Binding-site contacts:
Ligand atom C5' contacts residue ASN126 of chain 1.A at 3.9 Å.
Ligand atom P contacts residue GLY122 of chain 1.A at 3.8 Å.
Ligand atom O3' contacts residue GLY122 of chain 1.A at 3.0 Å (h-bond).
Ligand atom OP1 contacts residue ARG127 of chain 1.A at 3.4 Å.
Ligand atom C5' contacts residue GLY122 of chain 1.A at 3.2 Å.
Ligand atom O5' contacts residue ASN126 of chain 1.A at 2.9 Å (h-bond).
Ligand atom P contacts residue ARG127 of chain 1.A at 3.8 Å.
Ligand atom OP2 contacts residue GLY124 of chain 1.A at 4.1 Å.
Ligand atom O3' contacts residue ASN126 of chain 1.A at 3.7 Å.
Ligand atom OP1 contacts residue GLY124 of chain 1.A at 2.5 Å.
Ligand atom OP1 contacts residue ALA120 of chain 1.A at 3.7 Å.
Ligand atom C4' contacts residue ASN126 of chain 1.A at 3.9 Å.
Ligand atom OP2 contacts residue PRO125 of chain 1.A at 3.5 Å.
Ligand atom P contacts residue ASN126 of chain 1.A at 3.7 Å.
Ligand atom C3' contacts residue GLY124 of chain 1.A at 4.1 Å.
Ligand atom P contacts residue GLY124 of chain 1.A at 3.6 Å.
Ligand atom OP1 contacts residue VAL123 of chain 1.A at 2.5 Å (h-bond).
Ligand atom OP1 contacts residue ASN126 of chain 1.A at 4.3 Å.
Ligand atom OP1 contacts residue GLY122 of chain 1.A at 4.1 Å.
Ligand atom C3' contacts residue ASN126 of chain 1.A at 3.7 Å.
Ligand atom O3' contacts residue ARG127 of chain 1.A at 3.3 Å.
Ligand atom O5' contacts residue GLY122 of chain 1.A at 3.7 Å.
Ligand atom O3' contacts residue VAL123 of chain 1.A at 3.5 Å (h-bond).
Ligand atom OP1 contacts residue GLN118 of chain 1.A at 3.9 Å.
Ligand atom O4' contacts residue GLY122 of chain 1.A at 3.9 Å.
Ligand atom C4' contacts residue GLY122 of chain 1.A at 2.8 Å.
Ligand atom P contacts residue PRO125 of chain 1.A at 4.0 Å.
Ligand atom OP1 contacts residue LYS121 of chain 1.A at 3.9 Å.
Ligand atom P contacts residue VAL123 of chain 1.A at 3.3 Å.
Ligand atom OP2 contacts residue ASN126 of chain 1.A at 4.3 Å.
Ligand atom C3' contacts residue VAL123 of chain 1.A at 3.9 Å (hydrophobic).
Ligand atom OP2 contacts residue ASN126 of chain 1.A at 3.6 Å (h-bond).
Ligand atom OP1 contacts residue ASN126 of chain 1.A at 3.5 Å (h-bond).
Ligand atom OP1 contacts residue VAL123 of chain 1.A at 3.6 Å.
Ligand atom OP1 contacts residue GLY122 of chain 1.A at 3.4 Å (h-bond).
Ligand atom O5' contacts residue GLY124 of chain 1.A at 4.0 Å.
Ligand atom O5' contacts residue GLY122 of chain 1.A at 4.2 Å.
Ligand atom C3' contacts residue GLY122 of chain 1.A at 3.2 Å.
Ligand atom OP1 contacts residue PRO125 of chain 1.A at 3.4 Å (h-bond).
Ligand atom OP2 contacts residue VAL123 of chain 1.A at 3.9 Å.

The small molecule below binds the protein below.
Small molecule (SMILES): Cc1cn([C@H]2C[C@H](O[P](=O)(O)OC[C@H]3O[C@@H](n4cnc5c(=O)nc(N)[nH]c54)C[C@@H]3O[P](=O)(O)OC[C@H]3O[C@@H](n4ccc(N)nc4=O)C[C@@H]3O)[C@@H](CO[P](=O)(O)O[C@H]3C[C@H](n4ccc(=N)[nH]c4=O)O[C@@H]3CO[P](=O)(O)O[C@H]3C[C@H](n4cnc5c(N)ncnc54)O[C@@H]3CO[P](=O)(O)O[C@H]3C[C@H](n4ccc(N)nc4=O)O[C@@H]3CO[P](=O)(O)O[C@H]3C[C@H](n4cnc5c(=O)nc(N)[nH]c54)O[C@@H]3CO[P](=O)(O)O[C@H]3C[C@H](n4cnc5c(N)ncnc54)O[C@@H]3CO[P](=O)(O)O[C@H]3C[C@H](n4cnc5c(=O)nc(N)[nH]c54)O[C@@H]3CO)O2)c(=O)[nH]c1=O

Sequence of chain 1.A:
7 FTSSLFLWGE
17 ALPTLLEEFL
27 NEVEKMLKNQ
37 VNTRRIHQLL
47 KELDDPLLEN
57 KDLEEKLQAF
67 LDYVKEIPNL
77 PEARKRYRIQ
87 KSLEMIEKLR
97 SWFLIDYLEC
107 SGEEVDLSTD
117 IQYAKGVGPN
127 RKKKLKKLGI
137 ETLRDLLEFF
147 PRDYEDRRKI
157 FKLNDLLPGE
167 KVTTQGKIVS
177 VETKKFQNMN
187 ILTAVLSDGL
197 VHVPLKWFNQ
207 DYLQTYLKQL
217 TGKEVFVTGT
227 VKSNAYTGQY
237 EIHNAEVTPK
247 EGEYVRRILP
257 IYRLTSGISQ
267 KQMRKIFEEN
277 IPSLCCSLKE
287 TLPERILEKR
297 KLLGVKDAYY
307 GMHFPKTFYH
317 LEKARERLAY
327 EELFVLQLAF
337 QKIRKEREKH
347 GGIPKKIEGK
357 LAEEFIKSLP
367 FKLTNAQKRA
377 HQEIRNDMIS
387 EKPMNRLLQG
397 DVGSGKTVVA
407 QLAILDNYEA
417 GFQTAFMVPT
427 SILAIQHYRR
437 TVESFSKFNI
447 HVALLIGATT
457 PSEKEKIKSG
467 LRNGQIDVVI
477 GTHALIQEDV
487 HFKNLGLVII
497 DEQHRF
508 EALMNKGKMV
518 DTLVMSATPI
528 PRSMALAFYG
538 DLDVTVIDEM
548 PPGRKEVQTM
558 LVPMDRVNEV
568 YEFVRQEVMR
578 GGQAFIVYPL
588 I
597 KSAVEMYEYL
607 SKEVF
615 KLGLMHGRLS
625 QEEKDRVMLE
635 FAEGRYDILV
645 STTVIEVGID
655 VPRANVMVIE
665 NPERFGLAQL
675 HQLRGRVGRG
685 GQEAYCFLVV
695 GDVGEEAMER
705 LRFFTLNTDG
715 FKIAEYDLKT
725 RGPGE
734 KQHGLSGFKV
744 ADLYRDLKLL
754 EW